The protein below binds the small molecule below.
Small molecule (SMILES): CC(=O)N[C@H]1[C@H](O[C@H]2[C@H](O)[C@@H](NC(C)=O)CO[C@@H]2CO)O[C@H](CO)[C@@H](O[C@@H]2O[C@H](CO)[C@@H](O)[C@H](O)[C@@H]2O)[C@@H]1O

Sequence of chain 1.C:
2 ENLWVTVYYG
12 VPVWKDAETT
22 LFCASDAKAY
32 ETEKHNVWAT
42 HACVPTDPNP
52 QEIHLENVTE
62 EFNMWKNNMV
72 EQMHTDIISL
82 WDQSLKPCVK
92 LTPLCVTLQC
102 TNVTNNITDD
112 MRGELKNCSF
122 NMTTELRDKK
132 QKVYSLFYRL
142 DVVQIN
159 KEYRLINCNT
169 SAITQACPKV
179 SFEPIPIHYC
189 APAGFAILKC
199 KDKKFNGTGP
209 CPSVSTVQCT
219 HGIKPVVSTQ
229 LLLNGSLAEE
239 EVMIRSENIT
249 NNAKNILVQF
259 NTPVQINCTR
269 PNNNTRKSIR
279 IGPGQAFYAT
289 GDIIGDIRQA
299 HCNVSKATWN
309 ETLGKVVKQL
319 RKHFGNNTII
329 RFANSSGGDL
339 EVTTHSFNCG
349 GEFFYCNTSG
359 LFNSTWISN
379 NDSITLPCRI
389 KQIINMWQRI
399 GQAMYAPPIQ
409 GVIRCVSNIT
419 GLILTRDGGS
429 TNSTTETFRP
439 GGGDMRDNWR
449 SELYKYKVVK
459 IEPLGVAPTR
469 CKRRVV

Binding-site contacts:
Ligand atom O7 contacts residue NAG1 of chain 1.CA at 3.7 Å.
Ligand atom C4 contacts residue NAG1 of chain 1.CA at 4.2 Å.
Ligand atom N2 contacts residue NAG1 of chain 1.CA at 2.9 Å (h-bond).
Ligand atom O6 contacts residue NAG2 of chain 1.CA at 3.7 Å.
Ligand atom O7 contacts residue ASN355 of chain 1.C at 4.4 Å.
Ligand atom O4 contacts residue NAG1 of chain 1.CA at 4.0 Å.
Ligand atom C5 contacts residue ASN355 of chain 1.C at 3.7 Å.
Ligand atom O5 contacts residue NAG1 of chain 1.CA at 4.3 Å.
Ligand atom O5 contacts residue SER357 of chain 1.C at 2.5 Å (h-bond).
Ligand atom C1 contacts residue NAG1 of chain 1.CA at 3.2 Å.
Ligand atom C6 contacts residue SER357 of chain 1.C at 3.4 Å.
Ligand atom N2 contacts residue ASN355 of chain 1.C at 2.8 Å (h-bond).
Ligand atom C1 contacts residue ASN355 of chain 1.C at 1.4 Å.
Ligand atom C7 contacts residue NAG1 of chain 1.CA at 3.8 Å.
Ligand atom O6 contacts residue GLY358 of chain 1.C at 4.1 Å.
Ligand atom C1 contacts residue SER357 of chain 1.C at 3.4 Å.
Ligand atom C3 contacts residue ASN355 of chain 1.C at 3.7 Å.
Ligand atom C8 contacts residue NAG1 of chain 1.CA at 4.2 Å.
Ligand atom C3 contacts residue NAG1 of chain 1.CA at 3.4 Å.
Ligand atom O5 contacts residue ASN355 of chain 1.C at 2.5 Å (h-bond).
Ligand atom C7 contacts residue ASN355 of chain 1.C at 3.8 Å.
Ligand atom O3 contacts residue NAG2 of chain 1.CA at 4.5 Å.
Ligand atom C5 contacts residue SER357 of chain 1.C at 3.4 Å.
Ligand atom O3 contacts residue NAG1 of chain 1.CA at 3.8 Å.
Ligand atom C2 contacts residue NAG1 of chain 1.CA at 3.2 Å.
Ligand atom O6 contacts residue SER357 of chain 1.C at 2.4 Å (h-bond).
Ligand atom C4 contacts residue ASN355 of chain 1.C at 4.2 Å.
Ligand atom C8 contacts residue NAG1 of chain 1.EA at 3.9 Å.
Ligand atom C5 contacts residue NAG1 of chain 1.CA at 3.9 Å.
Ligand atom C2 contacts residue ASN355 of chain 1.C at 2.4 Å.